Binding-site contacts:
Ligand atom N contacts residue ILE65 of chain 1.B at 4.1 Å.
Ligand atom N contacts residue LEU246 of chain 1.B at 4.2 Å.
Ligand atom N contacts residue GLU249 of chain 1.B at 3.4 Å (salt-bridge).
Ligand atom CG1 contacts residue GLU249 of chain 1.B at 3.0 Å.
Ligand atom CD1 contacts residue LEU246 of chain 1.B at 3.5 Å (hydrophobic).
Ligand atom CG2 contacts residue LEU246 of chain 1.B at 4.0 Å (hydrophobic).
Ligand atom C contacts residue LYS69 of chain 1.B at 3.6 Å.
Ligand atom CD2 contacts residue VAL83 of chain 1.B at 3.9 Å (hydrophobic).
Ligand atom CD1 contacts residue LEU246 of chain 1.B at 3.9 Å (hydrophobic).
Ligand atom CB contacts residue LEU79 of chain 1.B at 4.0 Å (hydrophobic).
Ligand atom CG contacts residue ILE65 of chain 1.B at 4.1 Å (hydrophobic).
Ligand atom N contacts residue GLU249 of chain 1.B at 2.8 Å (salt-bridge).
Ligand atom CA contacts residue LYS69 of chain 1.B at 3.8 Å.
Ligand atom CA contacts residue GLU249 of chain 1.B at 3.9 Å.
Ligand atom CD1 contacts residue GLU249 of chain 1.B at 3.6 Å.
Ligand atom CB contacts residue GLU249 of chain 1.B at 3.8 Å.
Ligand atom CB contacts residue GLN82 of chain 1.B at 4.2 Å.
Ligand atom CB contacts residue ILE65 of chain 1.B at 3.8 Å (hydrophobic).
Ligand atom CD contacts residue LYS69 of chain 1.B at 4.0 Å.
Ligand atom CD1 contacts residue GLY245 of chain 1.B at 3.5 Å.
Ligand atom CB contacts residue GLU249 of chain 1.B at 3.8 Å.
Ligand atom CD2 contacts residue LEU86 of chain 1.B at 3.9 Å (hydrophobic).
Ligand atom CD1 contacts residue LEU79 of chain 1.B at 3.8 Å (hydrophobic).
Ligand atom CD2 contacts residue ILE65 of chain 1.B at 3.9 Å (hydrophobic).
Ligand atom C contacts residue GLU249 of chain 1.B at 3.8 Å.
Ligand atom CD1 contacts residue VAL83 of chain 1.B at 3.7 Å (hydrophobic).
Ligand atom C contacts residue ILE65 of chain 1.B at 4.0 Å (hydrophobic).
Ligand atom CD2 contacts residue GLN82 of chain 1.B at 3.6 Å.
Ligand atom CA contacts residue GLU249 of chain 1.B at 3.6 Å.
Ligand atom CD2 contacts residue PHE74 of chain 1.B at 4.2 Å (hydrophobic).
Ligand atom OE1 contacts residue LYS69 of chain 1.B at 3.7 Å.
Ligand atom CD1 contacts residue ILE65 of chain 1.B at 3.6 Å (hydrophobic).
Ligand atom CE1 contacts residue HIS80 of chain 1.B at 3.8 Å.
Ligand atom CG contacts residue GLN82 of chain 1.B at 4.0 Å.
Ligand atom O contacts residue LYS69 of chain 1.B at 2.7 Å (salt-bridge).
Ligand atom CD2 contacts residue MET250 of chain 1.B at 4.1 Å (hydrophobic).
Ligand atom CD1 contacts residue GLN82 of chain 1.B at 3.8 Å.
Ligand atom CB contacts residue GLU249 of chain 1.B at 3.3 Å.
Ligand atom CD2 contacts residue GLU87 of chain 1.B at 3.9 Å.
Ligand atom N contacts residue GLU249 of chain 1.B at 3.6 Å.

The protein below binds the small molecule below.
Small molecule (SMILES): CC[C@H](C)[C@H](NC(=O)[C@@H](N)CCCCN)C(=O)N[C@@H](CC(C)C)C(=O)N[C@@H](Cc1cnc[nH]1)C(=O)N[C@@H](CCCN=C(N)N)C(=O)N[C@@H](CC(C)C)C(=O)N[C@@H](CC(C)C)C(=O)N[C@H](C=O)CCC(N)=O

Sequence of chain 1.B:
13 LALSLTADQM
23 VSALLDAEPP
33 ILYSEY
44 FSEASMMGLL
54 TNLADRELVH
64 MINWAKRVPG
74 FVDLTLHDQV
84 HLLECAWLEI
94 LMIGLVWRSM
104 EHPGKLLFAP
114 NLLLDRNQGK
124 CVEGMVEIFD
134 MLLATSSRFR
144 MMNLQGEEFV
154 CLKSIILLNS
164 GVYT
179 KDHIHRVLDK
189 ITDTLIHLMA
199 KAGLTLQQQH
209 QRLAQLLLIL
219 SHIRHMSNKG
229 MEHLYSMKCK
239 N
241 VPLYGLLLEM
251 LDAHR